Sequence of chain 6.A:
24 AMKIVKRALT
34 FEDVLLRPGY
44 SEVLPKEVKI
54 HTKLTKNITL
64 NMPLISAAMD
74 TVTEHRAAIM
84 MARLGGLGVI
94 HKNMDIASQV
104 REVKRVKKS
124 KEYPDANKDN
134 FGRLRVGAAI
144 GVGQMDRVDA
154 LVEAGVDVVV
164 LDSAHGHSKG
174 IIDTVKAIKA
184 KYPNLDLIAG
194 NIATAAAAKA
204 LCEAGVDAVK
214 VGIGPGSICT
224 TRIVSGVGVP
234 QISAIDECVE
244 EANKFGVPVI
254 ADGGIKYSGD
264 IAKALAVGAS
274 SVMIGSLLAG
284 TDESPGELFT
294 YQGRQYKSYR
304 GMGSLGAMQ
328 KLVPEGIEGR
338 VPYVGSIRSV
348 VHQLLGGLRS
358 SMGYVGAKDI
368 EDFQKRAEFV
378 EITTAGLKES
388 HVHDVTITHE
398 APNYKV

A protein and the small-molecule ligand that binds it are described below.
Small molecule (SMILES): C=C(C)c1cccc(C(C)(C)NC(=O)Nc2ccc(Cl)c(OCC(=O)O)c2)c1

Binding-site contacts:
Ligand atom C7 contacts residue ALA167 of chain 8.A at 3.8 Å (hydrophobic).
Ligand atom N4 contacts residue ALA167 of chain 8.A at 3.8 Å.
Ligand atom C24 contacts residue SER166 of chain 8.A at 4.0 Å.
Ligand atom C13 contacts residue GLY306 of chain 8.A at 3.9 Å.
Ligand atom O1 contacts residue PRO48 of chain 6.A at 4.0 Å.
Ligand atom N3 contacts residue GLU332 of chain 8.A at 3.0 Å (salt-bridge).
Ligand atom C8 contacts residue EDO1 of chain 8.J at 3.6 Å.
Ligand atom C28 contacts residue SER166 of chain 8.A at 3.6 Å.
Ligand atom C9 contacts residue IMP1 of chain 8.D at 3.5 Å.
Ligand atom C18 contacts residue ALA167 of chain 8.A at 4.0 Å (hydrophobic).
Ligand atom C22 contacts residue TYR361 of chain 6.A at 3.6 Å (hydrophobic).
Ligand atom C2 contacts residue GLY306 of chain 8.A at 3.8 Å.
Ligand atom C8 contacts residue THR224 of chain 8.A at 3.6 Å.
Ligand atom O25 contacts residue SER166 of chain 8.A at 3.5 Å (h-bond).
Ligand atom C13 contacts residue GLU332 of chain 8.A at 3.7 Å.
Ligand atom C3 contacts residue GLY306 of chain 8.A at 3.7 Å.
Ligand atom C21 contacts residue SER357 of chain 6.A at 3.7 Å.
Ligand atom C13 contacts residue VAL330 of chain 8.A at 3.5 Å (hydrophobic).
Ligand atom CL contacts residue VAL46 of chain 6.A at 3.9 Å.
Ligand atom N4 contacts residue GLU332 of chain 8.A at 3.0 Å (salt-bridge).
Ligand atom C21 contacts residue PRO48 of chain 6.A at 3.8 Å (hydrophobic).
Ligand atom O1 contacts residue LEU47 of chain 6.A at 3.9 Å.
Ligand atom C8 contacts residue IMP1 of chain 8.D at 3.6 Å.
Ligand atom CL contacts residue PRO48 of chain 6.A at 3.9 Å.
Ligand atom CL contacts residue HIS168 of chain 8.A at 4.0 Å.
Ligand atom C8 contacts residue TYR361 of chain 6.A at 3.9 Å (hydrophobic).
Ligand atom C17 contacts residue ALA167 of chain 8.A at 3.8 Å (hydrophobic).
Ligand atom C10 contacts residue ALA167 of chain 8.A at 4.0 Å (hydrophobic).
Ligand atom C4 contacts residue GLY306 of chain 8.A at 4.0 Å.
Ligand atom C21 contacts residue TYR361 of chain 6.A at 4.0 Å (hydrophobic).
Ligand atom C3 contacts residue MET305 of chain 8.A at 3.8 Å (hydrophobic).
Ligand atom C8 contacts residue ALA167 of chain 8.A at 3.6 Å (hydrophobic).
Ligand atom C7 contacts residue IMP1 of chain 8.D at 3.6 Å.
Ligand atom C17 contacts residue GLU332 of chain 8.A at 4.0 Å.
Ligand atom C20 contacts residue PRO48 of chain 6.A at 3.7 Å (hydrophobic).
Ligand atom C19 contacts residue PRO48 of chain 6.A at 3.8 Å (hydrophobic).
Ligand atom CL contacts residue GLY360 of chain 6.A at 3.7 Å.
Ligand atom C8 contacts residue GLU332 of chain 8.A at 3.7 Å.
Ligand atom C22 contacts residue SER357 of chain 6.A at 3.6 Å.
Ligand atom C10 contacts residue GLU332 of chain 8.A at 3.5 Å.

Sequence of chain 8.A:
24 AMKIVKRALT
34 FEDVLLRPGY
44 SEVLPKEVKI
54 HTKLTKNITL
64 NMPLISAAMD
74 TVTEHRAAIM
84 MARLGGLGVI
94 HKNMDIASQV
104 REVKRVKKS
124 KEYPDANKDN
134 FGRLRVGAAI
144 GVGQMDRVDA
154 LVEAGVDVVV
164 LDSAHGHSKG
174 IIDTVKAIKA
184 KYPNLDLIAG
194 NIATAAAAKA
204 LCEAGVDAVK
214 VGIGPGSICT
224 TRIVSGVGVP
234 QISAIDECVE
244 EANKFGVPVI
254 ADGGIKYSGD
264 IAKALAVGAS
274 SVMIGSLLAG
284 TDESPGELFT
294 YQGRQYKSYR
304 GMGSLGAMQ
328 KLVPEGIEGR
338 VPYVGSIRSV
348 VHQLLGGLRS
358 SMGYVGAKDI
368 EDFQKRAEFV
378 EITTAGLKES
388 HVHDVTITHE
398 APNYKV